Binding-site contacts:
Ligand atom CD2 contacts residue ASN63 of chain 1.A at 3.3 Å.
Ligand atom O contacts residue TYR84 of chain 1.A at 3.4 Å (h-bond).
Ligand atom CB contacts residue ASN63 of chain 1.A at 3.2 Å.
Ligand atom O contacts residue ASN80 of chain 1.A at 2.8 Å (h-bond).
Ligand atom O contacts residue TRP147 of chain 1.A at 3.5 Å.
Ligand atom N contacts residue SER77 of chain 1.A at 2.9 Å (h-bond).
Ligand atom OXT contacts residue THR143 of chain 1.A at 2.7 Å (h-bond).
Ligand atom N contacts residue TRP167 of chain 1.A at 2.7 Å (h-bond).
Ligand atom N contacts residue TYR99 of chain 1.A at 3.2 Å (h-bond).
Ligand atom CE contacts residue ASP156 of chain 1.A at 3.5 Å.
Ligand atom O contacts residue ASN70 of chain 1.A at 2.9 Å (h-bond).
Ligand atom O contacts residue ILE66 of chain 1.A at 3.5 Å.
Ligand atom CA contacts residue SER77 of chain 1.A at 3.5 Å.
Ligand atom CD1 contacts residue SER77 of chain 1.A at 3.4 Å.
Ligand atom CE contacts residue ASP9 of chain 1.A at 3.5 Å.
Ligand atom NZ contacts residue ASP74 of chain 1.A at 2.9 Å (salt-bridge).
Ligand atom O contacts residue TRP167 of chain 1.A at 3.4 Å (h-bond).
Ligand atom OXT contacts residue TYR84 of chain 1.A at 2.7 Å (h-bond).
Ligand atom CB contacts residue CYS76 of chain 1.A at 3.4 Å (hydrophobic).
Ligand atom CB contacts residue TYR99 of chain 1.A at 3.3 Å (hydrophobic).
Ligand atom SG contacts residue SER77 of chain 1.A at 3.5 Å (h-bond).
Ligand atom CB contacts residue ASN70 of chain 1.A at 3.5 Å.
Ligand atom OH contacts residue GLN155 of chain 1.A at 3.3 Å.
Ligand atom C contacts residue THR73 of chain 1.A at 3.5 Å.
Ligand atom N contacts residue THR73 of chain 1.A at 3.5 Å.
Ligand atom NZ contacts residue ASP9 of chain 1.A at 2.9 Å (salt-bridge).
Ligand atom CD contacts residue ASP9 of chain 1.A at 3.5 Å.
Ligand atom SG contacts residue ASN80 of chain 1.A at 3.2 Å (h-bond).
Ligand atom O contacts residue TRP147 of chain 1.A at 2.8 Å (h-bond).
Ligand atom NZ contacts residue SER97 of chain 1.A at 2.8 Å (h-bond).
Ligand atom N contacts residue TYR7 of chain 1.A at 3.1 Å (h-bond).
Ligand atom CG contacts residue ASN70 of chain 1.A at 3.5 Å.
Ligand atom O contacts residue LYS146 of chain 1.A at 3.0 Å (salt-bridge).
Ligand atom N contacts residue ASN70 of chain 1.A at 3.1 Å (h-bond).
Ligand atom SG contacts residue CYS76 of chain 1.A at 2.2 Å (h-bond).
Ligand atom CB contacts residue TYR99 of chain 1.A at 3.4 Å (hydrophobic).
Ligand atom N contacts residue ASN63 of chain 1.A at 3.4 Å.
Ligand atom O contacts residue LYS146 of chain 1.A at 3.5 Å.
Ligand atom NZ contacts residue ASP156 of chain 1.A at 2.8 Å (salt-bridge).
Ligand atom C contacts residue TYR84 of chain 1.A at 3.5 Å (hydrophobic).

Sequence of chain 1.A:
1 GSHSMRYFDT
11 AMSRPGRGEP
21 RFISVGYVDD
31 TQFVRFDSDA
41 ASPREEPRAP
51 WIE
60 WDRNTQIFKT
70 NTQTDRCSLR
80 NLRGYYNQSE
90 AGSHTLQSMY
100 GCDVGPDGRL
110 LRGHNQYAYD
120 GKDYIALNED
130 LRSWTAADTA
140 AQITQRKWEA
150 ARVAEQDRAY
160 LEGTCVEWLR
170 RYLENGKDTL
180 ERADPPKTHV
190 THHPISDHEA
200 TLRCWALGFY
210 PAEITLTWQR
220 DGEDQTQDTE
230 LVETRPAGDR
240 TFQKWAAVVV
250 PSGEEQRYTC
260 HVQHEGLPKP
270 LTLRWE

This protein binds this small molecule.
Small molecule (SMILES): CC(C)C[C@H](NC(=O)[C@H](CS)NC(=O)[C@H](Cc1ccc(O)cc1)NC(=O)[C@H](CCCCN)NC(=O)[C@H](CCCCN)NC(=O)[C@H](CCCCN)NC(=O)[C@H](C)NC(=O)[C@H](Cc1ccccc1)NC(=O)[C@H](C)N)C(=O)O